Sequence of chain 1.B:
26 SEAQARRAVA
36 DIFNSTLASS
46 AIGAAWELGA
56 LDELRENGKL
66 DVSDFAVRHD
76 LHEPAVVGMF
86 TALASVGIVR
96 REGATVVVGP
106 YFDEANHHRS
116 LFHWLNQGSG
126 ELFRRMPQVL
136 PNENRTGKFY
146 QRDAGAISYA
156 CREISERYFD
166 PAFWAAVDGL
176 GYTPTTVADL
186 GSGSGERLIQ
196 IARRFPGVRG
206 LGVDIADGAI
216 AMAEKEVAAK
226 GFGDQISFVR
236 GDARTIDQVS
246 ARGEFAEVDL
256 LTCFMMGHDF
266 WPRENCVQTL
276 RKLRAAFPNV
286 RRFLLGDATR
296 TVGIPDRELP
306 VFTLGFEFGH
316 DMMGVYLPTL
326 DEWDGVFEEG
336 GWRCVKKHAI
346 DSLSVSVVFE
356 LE

Binding-site contacts:
Ligand atom C5 contacts residue CYS339 of chain 1.B at 3.4 Å (hydrophobic).
Ligand atom C3 contacts residue PHE354 of chain 1.B at 4.3 Å (hydrophobic).
Ligand atom C7 contacts residue CYS339 of chain 1.B at 3.7 Å (hydrophobic).
Ligand atom C9 contacts residue CYS339 of chain 1.B at 3.3 Å (hydrophobic).
Ligand atom C4 contacts residue LYS341 of chain 1.B at 4.5 Å.
Ligand atom C6 contacts residue CYS339 of chain 1.B at 3.9 Å (hydrophobic).
Ligand atom O1 contacts residue LYS342 of chain 1.B at 2.9 Å (salt-bridge).
Ligand atom C2 contacts residue LYS342 of chain 1.B at 3.6 Å.
Ligand atom O4 contacts residue CYS339 of chain 1.B at 2.8 Å (h-bond).
Ligand atom C1 contacts residue CYS339 of chain 1.B at 4.1 Å (hydrophobic).
Ligand atom O2 contacts residue ASP329 of chain 1.B at 3.6 Å.
Ligand atom C6 contacts residue VAL340 of chain 1.B at 3.8 Å (hydrophobic).
Ligand atom O4 contacts residue PHE332 of chain 1.B at 3.4 Å.
Ligand atom C3 contacts residue LYS341 of chain 1.B at 4.2 Å.
Ligand atom C3 contacts residue LYS342 of chain 1.B at 3.9 Å.
Ligand atom C8 contacts residue CYS339 of chain 1.B at 3.4 Å (hydrophobic).
Ligand atom C4 contacts residue VAL340 of chain 1.B at 4.5 Å (hydrophobic).
Ligand atom C1 contacts residue LYS342 of chain 1.B at 3.7 Å.
Ligand atom C5 contacts residue VAL340 of chain 1.B at 3.9 Å (hydrophobic).
Ligand atom O1 contacts residue ASP329 of chain 1.B at 3.6 Å.
Ligand atom C4 contacts residue CYS339 of chain 1.B at 2.6 Å (hydrophobic).
Ligand atom C1 contacts residue ASP329 of chain 1.B at 3.5 Å.
Ligand atom C5 contacts residue LYS342 of chain 1.B at 4.1 Å.
Ligand atom C2 contacts residue PHE354 of chain 1.B at 4.2 Å (hydrophobic).
Ligand atom O4 contacts residue PHE354 of chain 1.B at 4.3 Å.
Ligand atom C5 contacts residue LYS341 of chain 1.B at 3.6 Å.
Ligand atom C3 contacts residue CYS339 of chain 1.B at 1.7 Å (hydrophobic).
Ligand atom C6 contacts residue LYS341 of chain 1.B at 4.0 Å.
Ligand atom C2 contacts residue ASP329 of chain 1.B at 3.7 Å.
Ligand atom O4 contacts residue ASP329 of chain 1.B at 3.9 Å.
Ligand atom C2 contacts residue CYS339 of chain 1.B at 2.7 Å (hydrophobic).

This protein binds this small molecule.
Small molecule (SMILES): O=C(O)[C@H](O)Cc1ccc(O)cc1